Sequence of chain 3.D:
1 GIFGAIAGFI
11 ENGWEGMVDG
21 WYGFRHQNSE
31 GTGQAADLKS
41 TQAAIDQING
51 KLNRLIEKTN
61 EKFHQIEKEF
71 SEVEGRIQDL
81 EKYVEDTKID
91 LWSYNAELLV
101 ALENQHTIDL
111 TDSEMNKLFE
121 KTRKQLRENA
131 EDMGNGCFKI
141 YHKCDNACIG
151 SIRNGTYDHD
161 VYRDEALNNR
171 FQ

Sequence of chain 3.C:
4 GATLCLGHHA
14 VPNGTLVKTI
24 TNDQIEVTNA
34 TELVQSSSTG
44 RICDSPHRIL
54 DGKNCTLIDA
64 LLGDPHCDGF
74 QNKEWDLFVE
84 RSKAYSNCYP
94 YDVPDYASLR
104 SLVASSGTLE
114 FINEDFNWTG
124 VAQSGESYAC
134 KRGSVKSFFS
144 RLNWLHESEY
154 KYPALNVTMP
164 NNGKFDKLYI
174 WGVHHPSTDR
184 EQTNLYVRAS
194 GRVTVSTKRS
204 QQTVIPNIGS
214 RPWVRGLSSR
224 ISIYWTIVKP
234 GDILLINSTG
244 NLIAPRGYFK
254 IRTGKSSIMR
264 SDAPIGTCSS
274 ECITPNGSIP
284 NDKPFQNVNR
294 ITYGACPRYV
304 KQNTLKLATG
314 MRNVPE

Binding-site contacts:
Ligand atom O6 contacts residue GLU69 of chain 3.D at 3.7 Å.
Ligand atom C5 contacts residue ASN279 of chain 3.C at 3.6 Å.
Ligand atom C1 contacts residue ASN292 of chain 3.C at 4.2 Å.
Ligand atom O7 contacts residue ASN279 of chain 3.C at 3.3 Å (h-bond).
Ligand atom C8 contacts residue ASN279 of chain 3.C at 4.5 Å.
Ligand atom C1 contacts residue VAL291 of chain 3.C at 3.5 Å (hydrophobic).
Ligand atom C8 contacts residue ASN290 of chain 3.C at 4.3 Å.
Ligand atom C8 contacts residue SER39 of chain 3.C at 3.5 Å.
Ligand atom O6 contacts residue ASN292 of chain 3.C at 3.8 Å.
Ligand atom C2 contacts residue VAL291 of chain 3.C at 3.8 Å (hydrophobic).
Ligand atom N2 contacts residue VAL291 of chain 3.C at 3.2 Å (h-bond).
Ligand atom C1 contacts residue ASN279 of chain 3.C at 1.4 Å.
Ligand atom C3 contacts residue VAL291 of chain 3.C at 4.2 Å (hydrophobic).
Ligand atom C3 contacts residue ASN279 of chain 3.C at 3.8 Å.
Ligand atom C7 contacts residue ASN279 of chain 3.C at 3.3 Å.
Ligand atom O5 contacts residue ASN279 of chain 3.C at 2.4 Å (h-bond).
Ligand atom C5 contacts residue ASN292 of chain 3.C at 4.2 Å.
Ligand atom O5 contacts residue ASN292 of chain 3.C at 4.1 Å.
Ligand atom C4 contacts residue ASN279 of chain 3.C at 4.2 Å.
Ligand atom N2 contacts residue ASN279 of chain 3.C at 2.9 Å (h-bond).
Ligand atom C8 contacts residue VAL291 of chain 3.C at 3.9 Å (hydrophobic).
Ligand atom C2 contacts residue ASN279 of chain 3.C at 2.5 Å.
Ligand atom C7 contacts residue VAL291 of chain 3.C at 4.1 Å (hydrophobic).

A protein and the small-molecule ligand that binds it are described below.
Small molecule (SMILES): CC(=O)N[C@@H]1[C@@H](O)[C@H](O)[C@@H](CO)O[C@H]1O